The protein below binds the small molecule below.
Small molecule (SMILES): CC[C@@H](C)[C@@H](C(=O)N[C@@H]1C(=O)N(C)[C@@H]([C@@H](C)O)C(=O)N[C@@H](C(C)C)C(=O)N(C)[C@@H](CC(C)C)C(=O)N[C@@H](C(C)C)C(=O)N(C)[C@@H](C(C)C)C(=O)N(C)[C@@H](Cc2c[nH]c3cccc(OC)c23)C(=O)N[C@@H](C(C)C)C(=O)N[C@@H]([C@H](O)c2ccccc2)C(=O)N[C@@H](C(C)C)C(=O)O[C@@H]1C)N(C)C(=O)[C@@H](NC(=O)[C@H](C(C)C)N(C)C)C(C)C

Sequence of chain 1.FA:
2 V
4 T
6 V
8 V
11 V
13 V

Binding-site contacts:
Ligand atom C contacts residue HIS77 of chain 1.D at 3.9 Å.
Ligand atom CDF contacts residue MLE7 of chain 1.FA at 4.0 Å.
Ligand atom O contacts residue HIS77 of chain 1.D at 3.9 Å.
Ligand atom CB contacts residue HIS77 of chain 1.D at 3.5 Å.
Ligand atom CE2 contacts residue PHE80 of chain 1.D at 3.8 Å (hydrophobic).
Ligand atom CE1 contacts residue O7D10 of chain 1.FA at 3.8 Å.
Ligand atom CN contacts residue O7D10 of chain 1.FA at 3.2 Å.
Ligand atom O contacts residue PHE80 of chain 1.D at 3.6 Å.
Ligand atom CCX contacts residue LYS85 of chain 1.D at 3.9 Å.
Ligand atom CDH contacts residue LEU88 of chain 1.D at 3.2 Å (hydrophobic).
Ligand atom CD1 contacts residue ARG21 of chain 1.D at 3.9 Å.
Ligand atom OB contacts residue GLN17 of chain 1.D at 3.0 Å (h-bond).
Ligand atom N contacts residue HIS77 of chain 1.D at 3.2 Å (h-bond).
Ligand atom NCZ contacts residue MLE7 of chain 1.FA at 3.7 Å.
Ligand atom CD2 contacts residue GLN17 of chain 1.D at 3.0 Å.
Ligand atom CDD contacts residue LEU88 of chain 1.D at 3.7 Å (hydrophobic).
Ligand atom CDC contacts residue LYS85 of chain 1.D at 3.9 Å.
Ligand atom O contacts residue MVA9 of chain 1.FA at 3.0 Å.
Ligand atom CN contacts residue MVA9 of chain 1.FA at 3.4 Å.
Ligand atom OB contacts residue HIS77 of chain 1.D at 3.2 Å (h-bond).
Ligand atom CN contacts residue MLE7 of chain 1.FA at 3.5 Å.
Ligand atom CZ contacts residue VAL14 of chain 1.D at 4.0 Å (hydrophobic).
Ligand atom CDD contacts residue MLE7 of chain 1.FA at 3.8 Å.
Ligand atom CDE contacts residue MLE7 of chain 1.FA at 4.0 Å.
Ligand atom CDB contacts residue LYS85 of chain 1.D at 3.7 Å.
Ligand atom C contacts residue MVA9 of chain 1.FA at 3.9 Å.
Ligand atom CDD contacts residue LYS85 of chain 1.D at 3.6 Å.
Ligand atom CDE contacts residue LYS85 of chain 1.D at 3.7 Å.
Ligand atom CE2 contacts residue GLN17 of chain 1.D at 3.7 Å.
Ligand atom CDA contacts residue MLE7 of chain 1.FA at 4.1 Å.
Ligand atom OG1 contacts residue VAL14 of chain 1.D at 3.6 Å.
Ligand atom CZ contacts residue VAL13 of chain 1.D at 3.8 Å (hydrophobic).
Ligand atom CDH contacts residue PHE80 of chain 1.D at 3.8 Å (hydrophobic).
Ligand atom CD2 contacts residue MLE7 of chain 1.FA at 3.8 Å.
Ligand atom CB contacts residue GLN17 of chain 1.D at 3.9 Å.
Ligand atom CA contacts residue HIS77 of chain 1.D at 3.5 Å.
Ligand atom ODG contacts residue LYS85 of chain 1.D at 4.0 Å.
Ligand atom CG contacts residue GLN17 of chain 1.D at 3.7 Å.
Ligand atom CDC contacts residue MLE7 of chain 1.FA at 4.0 Å.
Ligand atom CAF contacts residue SER75 of chain 1.D at 3.7 Å.

Sequence of chain 1.D:
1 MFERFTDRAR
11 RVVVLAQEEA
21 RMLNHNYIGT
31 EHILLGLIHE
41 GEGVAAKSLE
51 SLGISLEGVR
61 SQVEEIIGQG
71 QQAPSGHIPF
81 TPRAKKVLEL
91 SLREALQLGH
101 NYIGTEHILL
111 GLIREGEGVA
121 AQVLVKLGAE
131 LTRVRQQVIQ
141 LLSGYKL